Sequence of chain 1.B:
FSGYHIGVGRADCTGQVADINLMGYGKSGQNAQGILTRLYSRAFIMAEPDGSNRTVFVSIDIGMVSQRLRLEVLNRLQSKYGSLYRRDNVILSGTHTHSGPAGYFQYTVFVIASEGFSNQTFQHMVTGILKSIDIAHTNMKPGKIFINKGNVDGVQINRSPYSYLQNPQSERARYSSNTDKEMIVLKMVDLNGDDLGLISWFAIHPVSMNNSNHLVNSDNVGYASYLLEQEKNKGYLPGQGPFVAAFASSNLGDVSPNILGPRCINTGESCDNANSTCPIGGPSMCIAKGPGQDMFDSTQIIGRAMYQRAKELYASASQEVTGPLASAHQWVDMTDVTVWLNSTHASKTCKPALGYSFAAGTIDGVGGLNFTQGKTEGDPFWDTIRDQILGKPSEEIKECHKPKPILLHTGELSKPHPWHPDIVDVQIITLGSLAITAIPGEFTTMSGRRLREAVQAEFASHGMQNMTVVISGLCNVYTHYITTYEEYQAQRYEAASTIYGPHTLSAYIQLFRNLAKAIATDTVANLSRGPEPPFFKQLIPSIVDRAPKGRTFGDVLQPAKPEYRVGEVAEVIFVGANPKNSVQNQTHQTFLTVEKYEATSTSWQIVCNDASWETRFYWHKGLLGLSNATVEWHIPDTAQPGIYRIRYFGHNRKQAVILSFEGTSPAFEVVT

Binding-site contacts:
Ligand atom O6 contacts residue ASN53 of chain 1.B at 4.5 Å.
Ligand atom C7 contacts residue ASN53 of chain 1.B at 3.4 Å.
Ligand atom C4 contacts residue ASN53 of chain 1.B at 4.2 Å.
Ligand atom N2 contacts residue ASN53 of chain 1.B at 2.9 Å (h-bond).
Ligand atom C8 contacts residue ASN53 of chain 1.B at 4.4 Å.
Ligand atom O6 contacts residue SER52 of chain 1.B at 3.8 Å.
Ligand atom C5 contacts residue ASN53 of chain 1.B at 3.6 Å.
Ligand atom O5 contacts residue SER52 of chain 1.B at 3.4 Å (h-bond).
Ligand atom C2 contacts residue ASN53 of chain 1.B at 2.4 Å.
Ligand atom O5 contacts residue ASN53 of chain 1.B at 2.3 Å (h-bond).
Ligand atom C1 contacts residue ASN53 of chain 1.B at 1.4 Å.
Ligand atom O7 contacts residue SER52 of chain 1.B at 3.9 Å.
Ligand atom C8 contacts residue ARG86 of chain 1.B at 3.5 Å.
Ligand atom O7 contacts residue ASN53 of chain 1.B at 3.2 Å (h-bond).
Ligand atom C1 contacts residue SER52 of chain 1.B at 3.8 Å.
Ligand atom O6 contacts residue ASP50 of chain 1.B at 3.8 Å.
Ligand atom C3 contacts residue ASN53 of chain 1.B at 3.8 Å.
Ligand atom C2 contacts residue SER52 of chain 1.B at 4.2 Å.

A small-molecule ligand and the protein it binds are described below.
Small molecule (SMILES): CC(=O)N[C@@H]1[C@@H](O)[C@H](O)[C@@H](CO)O[C@H]1O